Sequence of chain 1.B:
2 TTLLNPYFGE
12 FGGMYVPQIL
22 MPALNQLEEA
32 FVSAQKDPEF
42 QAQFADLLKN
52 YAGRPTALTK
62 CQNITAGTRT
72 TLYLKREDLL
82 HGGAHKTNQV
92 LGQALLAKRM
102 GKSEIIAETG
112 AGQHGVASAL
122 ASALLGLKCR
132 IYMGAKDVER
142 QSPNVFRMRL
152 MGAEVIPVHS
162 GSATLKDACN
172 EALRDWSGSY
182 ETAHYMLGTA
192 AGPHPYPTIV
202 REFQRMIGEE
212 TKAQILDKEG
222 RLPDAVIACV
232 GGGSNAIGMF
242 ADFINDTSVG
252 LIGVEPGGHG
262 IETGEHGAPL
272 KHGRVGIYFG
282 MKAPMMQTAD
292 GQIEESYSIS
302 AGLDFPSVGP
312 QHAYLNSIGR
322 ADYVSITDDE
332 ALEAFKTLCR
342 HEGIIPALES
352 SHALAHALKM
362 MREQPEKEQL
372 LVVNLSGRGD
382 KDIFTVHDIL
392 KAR

Sequence of chain 1.A:
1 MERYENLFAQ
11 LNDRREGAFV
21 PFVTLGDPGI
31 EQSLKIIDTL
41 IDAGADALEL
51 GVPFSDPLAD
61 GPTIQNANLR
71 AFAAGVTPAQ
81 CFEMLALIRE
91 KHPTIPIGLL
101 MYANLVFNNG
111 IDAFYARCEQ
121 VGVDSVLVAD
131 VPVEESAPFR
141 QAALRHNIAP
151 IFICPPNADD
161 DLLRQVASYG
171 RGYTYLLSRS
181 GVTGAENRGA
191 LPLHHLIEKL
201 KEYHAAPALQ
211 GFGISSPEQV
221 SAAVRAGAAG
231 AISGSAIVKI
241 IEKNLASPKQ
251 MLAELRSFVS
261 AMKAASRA

Binding-site contacts:
Ligand atom F9F contacts residue ALA59 of chain 1.A at 3.7 Å.
Ligand atom O19 contacts residue SER235 of chain 1.A at 2.5 Å (h-bond).
Ligand atom O22 contacts residue ILE232 of chain 1.A at 3.6 Å.
Ligand atom C4 contacts residue LEU100 of chain 1.A at 3.5 Å (hydrophobic).
Ligand atom O18 contacts residue GLY184 of chain 1.A at 2.9 Å (h-bond).
Ligand atom S12 contacts residue TYR175 of chain 1.A at 3.8 Å.
Ligand atom O21 contacts residue LEU100 of chain 1.A at 3.4 Å.
Ligand atom C14 contacts residue TYR175 of chain 1.A at 3.4 Å (hydrophobic).
Ligand atom O7 contacts residue ALA59 of chain 1.A at 3.4 Å.
Ligand atom O16 contacts residue THR183 of chain 1.A at 3.6 Å.
Ligand atom C14 contacts residue THR183 of chain 1.A at 3.6 Å.
Ligand atom O19 contacts residue THR183 of chain 1.A at 3.4 Å.
Ligand atom C3 contacts residue LEU100 of chain 1.A at 3.6 Å (hydrophobic).
Ligand atom C3 contacts residue THR183 of chain 1.A at 3.6 Å.
Ligand atom P17 contacts residue GLY184 of chain 1.A at 3.8 Å.
Ligand atom F10 contacts residue ALA129 of chain 1.A at 3.4 Å.
Ligand atom O19 contacts residue ILE64 of chain 1.A at 3.5 Å.
Ligand atom O19 contacts residue GLY234 of chain 1.A at 3.7 Å.
Ligand atom O18 contacts residue THR183 of chain 1.A at 3.7 Å.
Ligand atom O21 contacts residue PHE22 of chain 1.A at 3.2 Å.
Ligand atom O7 contacts residue PHE212 of chain 1.A at 3.7 Å.
Ligand atom C15 contacts residue THR183 of chain 1.A at 3.7 Å.
Ligand atom F10 contacts residue ILE153 of chain 1.A at 3.6 Å.
Ligand atom F9F contacts residue PRO18 of chain 1.B at 3.4 Å.
Ligand atom F9F contacts residue ALA129 of chain 1.A at 3.3 Å.
Ligand atom F10 contacts residue LEU127 of chain 1.A at 3.5 Å.
Ligand atom C1 contacts residue PHE212 of chain 1.A at 3.7 Å (hydrophobic).
Ligand atom O19 contacts residue GLY184 of chain 1.A at 3.5 Å (h-bond).
Ligand atom C5 contacts residue LEU127 of chain 1.A at 3.7 Å (hydrophobic).
Ligand atom F11 contacts residue ILE153 of chain 1.A at 3.7 Å.
Ligand atom O18 contacts residue PHE212 of chain 1.A at 3.3 Å.
Ligand atom O20 contacts residue GLY234 of chain 1.A at 2.8 Å (h-bond).
Ligand atom O16 contacts residue PHE212 of chain 1.A at 3.7 Å.
Ligand atom C6 contacts residue PHE212 of chain 1.A at 3.7 Å (hydrophobic).
Ligand atom O20 contacts residue SER235 of chain 1.A at 3.5 Å (h-bond).
Ligand atom O21 contacts residue GLU49 of chain 1.A at 3.3 Å.
Ligand atom C5 contacts residue TYR175 of chain 1.A at 3.4 Å (hydrophobic).
Ligand atom P17 contacts residue SER235 of chain 1.A at 3.7 Å.
Ligand atom O18 contacts residue GLY213 of chain 1.A at 2.7 Å (h-bond).
Ligand atom O22 contacts residue TYR175 of chain 1.A at 2.8 Å (h-bond).

The protein below binds the small molecule below.
Small molecule (SMILES): O=P(O)(O)OCCNS(=O)(=O)c1ccc(OC(F)(F)F)cc1